Sequence of chain 1.C:
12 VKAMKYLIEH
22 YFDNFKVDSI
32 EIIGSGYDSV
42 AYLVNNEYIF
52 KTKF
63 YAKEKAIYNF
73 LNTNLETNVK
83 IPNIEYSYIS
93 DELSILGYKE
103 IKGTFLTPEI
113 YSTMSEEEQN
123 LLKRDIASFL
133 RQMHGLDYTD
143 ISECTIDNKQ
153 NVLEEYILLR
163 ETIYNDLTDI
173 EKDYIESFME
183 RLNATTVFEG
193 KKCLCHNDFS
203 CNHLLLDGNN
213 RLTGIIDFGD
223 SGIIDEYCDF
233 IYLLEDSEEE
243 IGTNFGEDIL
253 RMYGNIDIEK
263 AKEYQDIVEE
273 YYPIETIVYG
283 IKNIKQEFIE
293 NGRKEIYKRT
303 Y

Binding-site contacts:
Ligand atom O contacts residue TYR274 of chain 1.C at 3.3 Å (h-bond).
Ligand atom N3 contacts residue GLU242 of chain 1.C at 3.0 Å (salt-bridge).
Ligand atom C1 contacts residue GLU237 of chain 1.C at 3.5 Å.
Ligand atom C6 contacts residue GLU241 of chain 1.C at 3.8 Å.
Ligand atom C8 contacts residue GLU242 of chain 1.C at 3.5 Å.
Ligand atom N4 contacts residue GLU271 of chain 1.C at 3.0 Å (salt-bridge).
Ligand atom N1 contacts residue MG1 of chain 1.Q at 3.4 Å.
Ligand atom N4 contacts residue GLU237 of chain 1.C at 3.1 Å (salt-bridge).
Ligand atom C7 contacts residue TYR234 of chain 1.C at 3.8 Å (hydrophobic).
Ligand atom C2 contacts residue GLU237 of chain 1.C at 3.9 Å.
Ligand atom O6 contacts residue ASP222 of chain 1.C at 2.9 Å (salt-bridge).
Ligand atom C2 contacts residue GLU271 of chain 1.C at 3.5 Å.
Ligand atom C15 contacts residue ASP222 of chain 1.C at 3.8 Å.
Ligand atom C4 contacts residue GLU241 of chain 1.C at 3.3 Å.
Ligand atom N2 contacts residue ASP200 of chain 1.C at 3.0 Å (salt-bridge).
Ligand atom O5 contacts residue GLU277 of chain 1.C at 2.6 Å (salt-bridge).
Ligand atom C14 contacts residue ASP222 of chain 1.C at 3.8 Å.
Ligand atom C8 contacts residue SER202 of chain 1.C at 3.7 Å.
Ligand atom C3 contacts residue TYR274 of chain 1.C at 3.8 Å (hydrophobic).
Ligand atom O1 contacts residue GLU237 of chain 1.C at 3.6 Å (salt-bridge).
Ligand atom C8 contacts residue GLU241 of chain 1.C at 3.7 Å.
Ligand atom C7 contacts residue GLU241 of chain 1.C at 3.5 Å.
Ligand atom N1 contacts residue ASP200 of chain 1.C at 2.7 Å (salt-bridge).
Ligand atom C7 contacts residue GLU237 of chain 1.C at 3.7 Å.
Ligand atom N2 contacts residue ASN204 of chain 1.C at 3.9 Å.
Ligand atom N3 contacts residue GLU237 of chain 1.C at 2.8 Å (salt-bridge).
Ligand atom N3 contacts residue GLU241 of chain 1.C at 2.9 Å (salt-bridge).
Ligand atom C1 contacts residue GLU271 of chain 1.C at 3.9 Å.
Ligand atom C14 contacts residue ASP200 of chain 1.C at 3.3 Å.
Ligand atom C11 contacts residue TYR234 of chain 1.C at 3.8 Å (hydrophobic).
Ligand atom N contacts residue GLU241 of chain 1.C at 2.7 Å (salt-bridge).
Ligand atom C9 contacts residue SER202 of chain 1.C at 3.8 Å.
Ligand atom C17 contacts residue GLU277 of chain 1.C at 3.6 Å.
Ligand atom C9 contacts residue ASP200 of chain 1.C at 3.7 Å.
Ligand atom N1 contacts residue ASP222 of chain 1.C at 3.1 Å (salt-bridge).
Ligand atom O7 contacts residue ASP200 of chain 1.C at 3.8 Å.
Ligand atom C7 contacts residue GLU242 of chain 1.C at 3.7 Å.
Ligand atom C5 contacts residue GLU241 of chain 1.C at 2.9 Å.
Ligand atom O3 contacts residue ASP200 of chain 1.C at 3.5 Å (salt-bridge).
Ligand atom N2 contacts residue SER202 of chain 1.C at 2.9 Å (h-bond).

The protein below binds the small molecule below.
Small molecule (SMILES): NC[C@@H]1CC[C@@H](N)[C@@H](O[C@H]2[C@H](O)[C@@H](O[C@H]3O[C@H](CO)[C@@H](O)[C@H](N)[C@H]3O)[C@H](N)C[C@@H]2N)O1